Sequence of chain 58.C:
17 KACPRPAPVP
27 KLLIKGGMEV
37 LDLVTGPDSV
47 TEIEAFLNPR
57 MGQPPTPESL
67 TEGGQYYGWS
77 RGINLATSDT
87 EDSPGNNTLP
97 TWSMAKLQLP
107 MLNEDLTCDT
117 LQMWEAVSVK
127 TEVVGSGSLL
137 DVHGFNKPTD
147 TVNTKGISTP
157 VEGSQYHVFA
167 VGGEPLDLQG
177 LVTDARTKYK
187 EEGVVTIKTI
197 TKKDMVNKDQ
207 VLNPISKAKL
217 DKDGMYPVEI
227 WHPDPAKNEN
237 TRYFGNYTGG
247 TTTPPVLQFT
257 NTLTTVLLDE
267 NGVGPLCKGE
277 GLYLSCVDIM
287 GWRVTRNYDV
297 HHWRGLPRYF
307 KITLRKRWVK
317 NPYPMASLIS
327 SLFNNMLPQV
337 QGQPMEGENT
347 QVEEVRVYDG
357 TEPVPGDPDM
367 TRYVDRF

Binding-site contacts:
Ligand atom O8 contacts residue ARG77 of chain 58.B at 3.4 Å (salt-bridge).
Ligand atom C1 contacts residue TYR72 of chain 58.B at 4.1 Å (hydrophobic).
Ligand atom O4 contacts residue GLY78 of chain 58.B at 3.0 Å.
Ligand atom C4 contacts residue GLY78 of chain 58.B at 3.6 Å.
Ligand atom O4 contacts residue THR291 of chain 58.B at 3.1 Å.
Ligand atom O4 contacts residue ASN80 of chain 58.B at 4.2 Å.
Ligand atom C3 contacts residue VAL296 of chain 58.B at 3.5 Å (hydrophobic).
Ligand atom C5 contacts residue ASN93 of chain 58.B at 4.3 Å.
Ligand atom O6 contacts residue ASN93 of chain 58.B at 3.2 Å (h-bond).
Ligand atom O1A contacts residue ARG77 of chain 58.B at 2.9 Å (salt-bridge).
Ligand atom O8 contacts residue TYR72 of chain 58.B at 3.4 Å (h-bond).
Ligand atom C2 contacts residue GLY78 of chain 58.B at 4.1 Å.
Ligand atom C10 contacts residue TYR72 of chain 58.B at 4.1 Å (hydrophobic).
Ligand atom C4 contacts residue ARG77 of chain 58.B at 4.0 Å.
Ligand atom O4 contacts residue HIS298 of chain 58.B at 2.9 Å (h-bond).
Ligand atom O1B contacts residue ARG77 of chain 58.B at 3.1 Å (salt-bridge).
Ligand atom C3 contacts residue ARG77 of chain 58.B at 3.9 Å.
Ligand atom C5 contacts residue TYR72 of chain 58.B at 3.9 Å (hydrophobic).
Ligand atom C1 contacts residue ARG77 of chain 58.B at 3.4 Å.
Ligand atom O3 contacts residue GLY78 of chain 58.B at 3.4 Å.
Ligand atom C3 contacts residue GLY78 of chain 58.B at 4.1 Å.
Ligand atom C11 contacts residue ASP85 of chain 58.C at 4.0 Å.
Ligand atom O4 contacts residue VAL296 of chain 58.B at 4.0 Å.
Ligand atom C3 contacts residue GLY78 of chain 58.B at 3.9 Å.
Ligand atom O4 contacts residue ILE79 of chain 58.B at 3.6 Å (h-bond).
Ligand atom O1B contacts residue SER89 of chain 58.B at 4.1 Å.
Ligand atom C3 contacts residue HIS298 of chain 58.B at 3.4 Å.
Ligand atom C4 contacts residue HIS298 of chain 58.B at 3.4 Å.
Ligand atom O1A contacts residue TYR72 of chain 58.B at 3.4 Å.
Ligand atom N5 contacts residue TYR72 of chain 58.B at 3.1 Å (h-bond).
Ligand atom C7 contacts residue TYR72 of chain 58.B at 4.3 Å (hydrophobic).
Ligand atom C6 contacts residue ASN93 of chain 58.B at 3.2 Å.
Ligand atom C6 contacts residue TYR72 of chain 58.B at 4.0 Å (hydrophobic).
Ligand atom O1A contacts residue GLY78 of chain 58.B at 4.0 Å.
Ligand atom O1B contacts residue TYR72 of chain 58.B at 4.2 Å.
Ligand atom O1B contacts residue ASN80 of chain 58.B at 4.3 Å.
Ligand atom O3 contacts residue VAL296 of chain 58.B at 4.0 Å.
Ligand atom C8 contacts residue ARG77 of chain 58.B at 4.3 Å.
Ligand atom C11 contacts residue TYR72 of chain 58.B at 4.0 Å (hydrophobic).
Ligand atom C4 contacts residue TYR72 of chain 58.B at 4.1 Å (hydrophobic).

Sequence of chain 58.B:
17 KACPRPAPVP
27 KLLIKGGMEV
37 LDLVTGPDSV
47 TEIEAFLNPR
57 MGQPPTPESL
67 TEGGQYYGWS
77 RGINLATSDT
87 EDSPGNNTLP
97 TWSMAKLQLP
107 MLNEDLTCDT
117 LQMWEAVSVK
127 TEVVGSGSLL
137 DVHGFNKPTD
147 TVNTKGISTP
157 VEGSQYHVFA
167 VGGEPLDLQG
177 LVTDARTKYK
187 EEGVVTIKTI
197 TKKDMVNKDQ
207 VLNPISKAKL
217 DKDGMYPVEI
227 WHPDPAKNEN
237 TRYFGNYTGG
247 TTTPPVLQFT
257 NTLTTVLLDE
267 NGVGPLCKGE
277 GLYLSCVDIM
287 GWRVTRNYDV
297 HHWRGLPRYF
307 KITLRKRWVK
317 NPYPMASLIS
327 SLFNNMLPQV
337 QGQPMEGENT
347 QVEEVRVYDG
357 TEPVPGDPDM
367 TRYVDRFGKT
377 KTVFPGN

This small molecule binds to this protein.
Small molecule (SMILES): CC(=O)N[C@@H]1[C@@H](O[C@@H]2O[C@H](CO)[C@H](O)[C@H](O[C@]3(C(=O)O)C[C@H](O)[C@@H](NC(C)=O)[C@H]([C@H](O)[C@H](O)CO)O3)[C@H]2O)[C@H](O)[C@@H](CO[C@]2(C(=O)O)C[C@H](O)[C@@H](NC(C)=O)[C@H]([C@H](O)[C@H](O)CO)O2)O[C@H]1O